Binding-site contacts:
Ligand atom O27 contacts residue ASP90 of chain 1.A at 2.9 Å (salt-bridge).
Ligand atom N4 contacts residue PHE135 of chain 1.A at 3.7 Å.
Ligand atom F29 contacts residue THR181 of chain 1.A at 3.5 Å.
Ligand atom C16 contacts residue ASN48 of chain 1.A at 3.9 Å.
Ligand atom C12 contacts residue LEU100 of chain 1.A at 4.0 Å (hydrophobic).
Ligand atom N26 contacts residue ALA52 of chain 1.A at 3.3 Å.
Ligand atom C24 contacts residue MET95 of chain 1.A at 3.9 Å (hydrophobic).
Ligand atom O22 contacts residue LYS55 of chain 1.A at 3.4 Å.
Ligand atom C12 contacts residue TRP159 of chain 1.A at 3.4 Å (hydrophobic).
Ligand atom C15 contacts residue MET95 of chain 1.A at 4.0 Å (hydrophobic).
Ligand atom C23 contacts residue ASP51 of chain 1.A at 4.0 Å.
Ligand atom F29 contacts residue MET95 of chain 1.A at 3.9 Å.
Ligand atom C14 contacts residue ASN48 of chain 1.A at 4.0 Å.
Ligand atom C11 contacts residue LEU100 of chain 1.A at 3.9 Å (hydrophobic).
Ligand atom C6 contacts residue PHE135 of chain 1.A at 4.0 Å (hydrophobic).
Ligand atom O8 contacts residue TYR136 of chain 1.A at 2.7 Å (h-bond).
Ligand atom C21 contacts residue ILE93 of chain 1.A at 3.8 Å (hydrophobic).
Ligand atom C23 contacts residue ALA52 of chain 1.A at 3.8 Å (hydrophobic).
Ligand atom C9 contacts residue PHE135 of chain 1.A at 3.9 Å (hydrophobic).
Ligand atom N26 contacts residue THR181 of chain 1.A at 3.7 Å.
Ligand atom C25 contacts residue ASP90 of chain 1.A at 3.9 Å.
Ligand atom C5 contacts residue PHE135 of chain 1.A at 3.8 Å (hydrophobic).
Ligand atom C23 contacts residue LYS55 of chain 1.A at 3.6 Å.
Ligand atom O27 contacts residue SER49 of chain 1.A at 3.8 Å.
Ligand atom C28 contacts residue MET95 of chain 1.A at 3.7 Å (hydrophobic).
Ligand atom C11 contacts residue LEU104 of chain 1.A at 3.8 Å (hydrophobic).
Ligand atom N17 contacts residue ASN48 of chain 1.A at 3.8 Å.
Ligand atom C30 contacts residue PHE135 of chain 1.A at 3.7 Å (hydrophobic).
Ligand atom O22 contacts residue ALA52 of chain 1.A at 3.4 Å.
Ligand atom C1 contacts residue GLY132 of chain 1.A at 3.7 Å.
Ligand atom C3 contacts residue PHE135 of chain 1.A at 3.8 Å (hydrophobic).
Ligand atom O27 contacts residue THR181 of chain 1.A at 3.8 Å.
Ligand atom C7 contacts residue TYR136 of chain 1.A at 3.3 Å (hydrophobic).
Ligand atom C24 contacts residue ASN48 of chain 1.A at 3.9 Å.
Ligand atom C1 contacts residue LEU104 of chain 1.A at 4.0 Å (hydrophobic).
Ligand atom C9 contacts residue TYR136 of chain 1.A at 3.4 Å (hydrophobic).
Ligand atom F29 contacts residue VAL183 of chain 1.A at 3.3 Å.
Ligand atom C13 contacts residue PHE135 of chain 1.A at 4.0 Å (hydrophobic).
Ligand atom C23 contacts residue ASN48 of chain 1.A at 3.9 Å.
Ligand atom O22 contacts residue ILE93 of chain 1.A at 3.7 Å.

Sequence of chain 1.A:
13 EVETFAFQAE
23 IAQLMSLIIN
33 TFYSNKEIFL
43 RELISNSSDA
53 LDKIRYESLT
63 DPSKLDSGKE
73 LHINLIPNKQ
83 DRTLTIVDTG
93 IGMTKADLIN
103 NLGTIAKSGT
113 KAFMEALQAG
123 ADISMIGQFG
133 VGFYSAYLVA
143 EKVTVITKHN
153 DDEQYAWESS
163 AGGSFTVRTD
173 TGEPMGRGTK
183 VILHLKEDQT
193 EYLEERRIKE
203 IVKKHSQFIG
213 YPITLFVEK

This small molecule binds to this protein.
Small molecule (SMILES): Cc1cn(-c2cc(F)c(C(N)=O)c(N[C@H]3CCOC3)c2)c2c1C(=O)CC(C)(C)C2